Binding-site contacts:
Ligand atom O contacts residue HIS94 of chain 1.A at 3.1 Å.
Ligand atom CZ contacts residue SER193 of chain 1.A at 3.3 Å.
Ligand atom NH2 contacts residue GLY221 of chain 1.A at 2.9 Å (h-bond).
Ligand atom O contacts residue ASP50 of chain 1.A at 3.5 Å.
Ligand atom CD contacts residue SER198 of chain 1.A at 3.2 Å.
Ligand atom CZ contacts residue ASP192 of chain 1.A at 3.6 Å.
Ligand atom NH1 contacts residue ASP192 of chain 1.A at 3.0 Å (salt-bridge).
Ligand atom OE2 contacts residue SER198 of chain 1.A at 2.7 Å (h-bond).
Ligand atom NH2 contacts residue ASP50 of chain 1.A at 3.3 Å (salt-bridge).
Ligand atom CZ contacts residue ASP50 of chain 1.A at 3.5 Å.
Ligand atom C contacts residue HIS46 of chain 1.A at 3.3 Å.
Ligand atom N contacts residue SER217 of chain 1.A at 3.4 Å (h-bond).
Ligand atom NH1 contacts residue SER193 of chain 1.A at 2.8 Å (h-bond).
Ligand atom ND2 contacts residue TYR57 of chain 1.A at 3.0 Å (h-bond).
Ligand atom CA contacts residue ASP50 of chain 1.A at 3.2 Å.
Ligand atom OE2 contacts residue GLY196 of chain 1.A at 2.8 Å (h-bond).
Ligand atom N contacts residue GLN195 of chain 1.A at 3.1 Å (h-bond).
Ligand atom OE1 contacts residue HIS46 of chain 1.A at 2.7 Å (h-bond).
Ligand atom CD2 contacts residue ASP50 of chain 1.A at 3.5 Å.
Ligand atom CG contacts residue TYR51 of chain 1.A at 3.2 Å (hydrophobic).
Ligand atom ND2 contacts residue CYS47 of chain 1.A at 2.8 Å (h-bond).
Ligand atom CG contacts residue ASP50 of chain 1.A at 3.5 Å.
Ligand atom N contacts residue HIS46 of chain 1.A at 3.3 Å (h-bond).
Ligand atom N contacts residue SER198 of chain 1.A at 3.5 Å (h-bond).
Ligand atom CE1 contacts residue HIS46 of chain 1.A at 3.0 Å.
Ligand atom NH1 contacts residue ASP50 of chain 1.A at 2.9 Å (salt-bridge).
Ligand atom CB contacts residue CYS47 of chain 1.A at 3.5 Å (hydrophobic).
Ligand atom OD1 contacts residue ARG20 of chain 1.A at 3.0 Å (salt-bridge).
Ligand atom NH1 contacts residue GLY229 of chain 1.A at 3.2 Å.
Ligand atom O contacts residue TYR51 of chain 1.A at 3.4 Å.
Ligand atom CG contacts residue CYS194 of chain 1.A at 3.5 Å (hydrophobic).
Ligand atom NH1 contacts residue TYR51 of chain 1.A at 3.5 Å.
Ligand atom CA contacts residue SER217 of chain 1.A at 3.5 Å.
Ligand atom O contacts residue HIS46 of chain 1.A at 3.2 Å.
Ligand atom NH2 contacts residue ASP192 of chain 1.A at 3.0 Å (salt-bridge).
Ligand atom CA contacts residue HIS46 of chain 1.A at 3.2 Å.
Ligand atom N contacts residue ASP50 of chain 1.A at 2.9 Å (salt-bridge).
Ligand atom C contacts residue ASP50 of chain 1.A at 3.6 Å.
Ligand atom OE1 contacts residue SER198 of chain 1.A at 3.0 Å (h-bond).
Ligand atom CB contacts residue ASP50 of chain 1.A at 3.5 Å.

A protein and the small-molecule ligand that binds it are described below.
Small molecule (SMILES): CC(C)C[C@H](NC(=O)[C@@H]1CSSC[C@H]2C[C@H](NC(=O)CN)C(=O)N[C@@H](CC(C)C)C(=O)NCC(=O)N[C@@H](CCCN=C(N)N)C(=O)NCC(=O)N[C@@H](CSS2)C(=O)N[C@@H](CCC(=O)O)C(=O)N[C@@H](CC(N)=O)C(=O)N[C@@H](CC2=NC=NC2)C(=O)N[C@@H](CCCN=C(N)N)C(=O)N1)C(N)=O

Sequence of chain 1.A:
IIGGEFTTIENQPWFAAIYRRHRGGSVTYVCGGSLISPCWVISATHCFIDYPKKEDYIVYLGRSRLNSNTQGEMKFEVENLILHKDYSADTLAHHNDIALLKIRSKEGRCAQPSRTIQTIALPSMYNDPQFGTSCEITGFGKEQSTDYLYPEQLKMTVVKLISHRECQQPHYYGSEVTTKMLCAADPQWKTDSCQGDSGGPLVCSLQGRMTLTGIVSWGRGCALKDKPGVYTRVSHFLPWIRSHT